Sequence of chain 1.E:
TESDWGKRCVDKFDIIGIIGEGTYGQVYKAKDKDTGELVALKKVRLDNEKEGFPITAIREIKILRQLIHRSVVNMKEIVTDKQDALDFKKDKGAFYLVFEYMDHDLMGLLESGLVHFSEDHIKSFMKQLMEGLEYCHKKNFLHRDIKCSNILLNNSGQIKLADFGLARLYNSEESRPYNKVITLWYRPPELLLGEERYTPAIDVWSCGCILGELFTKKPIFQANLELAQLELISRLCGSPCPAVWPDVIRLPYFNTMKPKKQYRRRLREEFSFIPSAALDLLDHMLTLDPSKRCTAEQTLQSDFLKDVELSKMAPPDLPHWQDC

Sequence of chain 1.D:
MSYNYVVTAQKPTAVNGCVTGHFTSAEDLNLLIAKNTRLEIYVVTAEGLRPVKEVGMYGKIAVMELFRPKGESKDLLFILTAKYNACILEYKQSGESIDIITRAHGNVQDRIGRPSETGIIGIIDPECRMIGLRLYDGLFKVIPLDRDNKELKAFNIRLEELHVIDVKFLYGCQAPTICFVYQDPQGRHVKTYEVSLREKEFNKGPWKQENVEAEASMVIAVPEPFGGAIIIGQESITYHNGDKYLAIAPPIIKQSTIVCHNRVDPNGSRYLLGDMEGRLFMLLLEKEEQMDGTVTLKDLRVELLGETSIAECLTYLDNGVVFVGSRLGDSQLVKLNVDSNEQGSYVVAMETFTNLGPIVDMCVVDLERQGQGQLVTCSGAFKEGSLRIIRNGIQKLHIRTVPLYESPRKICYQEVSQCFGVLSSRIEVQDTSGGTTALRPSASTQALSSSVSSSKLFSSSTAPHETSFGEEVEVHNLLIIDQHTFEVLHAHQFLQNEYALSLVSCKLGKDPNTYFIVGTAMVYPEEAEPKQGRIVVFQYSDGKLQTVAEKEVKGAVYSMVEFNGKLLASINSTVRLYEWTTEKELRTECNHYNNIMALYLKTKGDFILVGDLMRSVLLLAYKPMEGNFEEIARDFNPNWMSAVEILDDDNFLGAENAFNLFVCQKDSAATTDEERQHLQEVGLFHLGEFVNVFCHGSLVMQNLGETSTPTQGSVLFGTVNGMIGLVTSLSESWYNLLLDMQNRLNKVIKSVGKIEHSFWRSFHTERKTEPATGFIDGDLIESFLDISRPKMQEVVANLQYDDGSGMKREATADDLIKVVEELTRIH

Binding-site contacts:
Ligand atom C11 contacts residue MET108 of chain 1.E at 3.5 Å (hydrophobic).
Ligand atom C12 contacts residue TYR107 of chain 1.E at 3.3 Å (hydrophobic).
Ligand atom C24 contacts residue PHE105 of chain 1.E at 3.3 Å (hydrophobic).
Ligand atom C17 contacts residue ASN607 of chain 1.D at 3.6 Å.
Ligand atom C26 contacts residue LEU158 of chain 1.E at 3.7 Å (hydrophobic).
Ligand atom N8 contacts residue LEU158 of chain 1.E at 3.7 Å.
Ligand atom C18 contacts residue ASN607 of chain 1.D at 3.6 Å.
Ligand atom C3 contacts residue THR29 of chain 1.E at 3.6 Å.
Ligand atom C16 contacts residue ASN607 of chain 1.D at 3.8 Å.
Ligand atom C17 contacts residue ARG628 of chain 1.D at 3.8 Å.
Ligand atom C6 contacts residue SER155 of chain 1.E at 3.8 Å.
Ligand atom C22 contacts residue GLU106 of chain 1.E at 3.5 Å.
Ligand atom C25 contacts residue PHE105 of chain 1.E at 3.3 Å (hydrophobic).
Ligand atom C20 contacts residue ARG628 of chain 1.D at 3.4 Å.
Ligand atom C13 contacts residue ARG628 of chain 1.D at 3.7 Å.
Ligand atom O2 contacts residue GLU27 of chain 1.E at 3.6 Å.
Ligand atom C22 contacts residue ALA46 of chain 1.E at 3.6 Å (hydrophobic).
Ligand atom O1 contacts residue GLY26 of chain 1.E at 3.7 Å.
Ligand atom C9 contacts residue HIS110 of chain 1.E at 3.6 Å.
Ligand atom C11 contacts residue TYR107 of chain 1.E at 3.5 Å (hydrophobic).
Ligand atom C14 contacts residue ILE25 of chain 1.E at 3.8 Å (hydrophobic).
Ligand atom C14 contacts residue ARG628 of chain 1.D at 3.7 Å.
Ligand atom C4 contacts residue ASN156 of chain 1.E at 3.7 Å.
Ligand atom C15 contacts residue ILE25 of chain 1.E at 3.7 Å (hydrophobic).
Ligand atom C17 contacts residue ARG647 of chain 1.D at 3.6 Å.
Ligand atom N3 contacts residue ASN156 of chain 1.E at 3.6 Å.
Ligand atom C25 contacts residue ALA46 of chain 1.E at 3.8 Å (hydrophobic).
Ligand atom N8 contacts residue MET108 of chain 1.E at 3.5 Å (h-bond).
Ligand atom N7 contacts residue ILE609 of chain 1.D at 3.5 Å.
Ligand atom C11 contacts residue ASP109 of chain 1.E at 3.1 Å.
Ligand atom C12 contacts residue ASP109 of chain 1.E at 3.7 Å.
Ligand atom C18 contacts residue ILE609 of chain 1.D at 3.8 Å (hydrophobic).
Ligand atom O2 contacts residue GLY28 of chain 1.E at 3.4 Å (h-bond).
Ligand atom C21 contacts residue LEU158 of chain 1.E at 3.6 Å (hydrophobic).
Ligand atom N2 contacts residue ASN156 of chain 1.E at 3.4 Å (h-bond).
Ligand atom C16 contacts residue ARG647 of chain 1.D at 3.6 Å.
Ligand atom N6 contacts residue MET108 of chain 1.E at 2.9 Å (h-bond).
Ligand atom C19 contacts residue ARG628 of chain 1.D at 3.3 Å.
Ligand atom C10 contacts residue ASP109 of chain 1.E at 3.7 Å.
Ligand atom C9 contacts residue MET108 of chain 1.E at 3.2 Å (hydrophobic).

This small molecule binds to this protein.
Small molecule (SMILES): Cc1nn(C)c(CNc2nc(NCc3ccc(-c4ccccn4)cc3)c3ncn(C(C)C)c3n2)c1S(N)(=O)=O